This protein binds this small molecule.
Small molecule (SMILES): O=c1[nH]cnc2c(-n3cc(C4CCN(CC5CCC5)CC4)cn3)nccc12

Binding-site contacts:
Ligand atom C1 contacts residue ASN218 of chain 1.A at 3.8 Å.
Ligand atom C9 contacts residue DMS1 of chain 1.J at 3.7 Å.
Ligand atom C13 contacts residue TRP195 of chain 1.A at 3.4 Å (hydrophobic).
Ligand atom N contacts residue MN1 of chain 1.E at 2.1 Å.
Ligand atom C6 contacts residue TYR197 of chain 1.A at 3.3 Å (hydrophobic).
Ligand atom C7 contacts residue DMS1 of chain 1.F at 3.7 Å.
Ligand atom C2 contacts residue HIS208 of chain 1.A at 3.5 Å.
Ligand atom C1 contacts residue MN1 of chain 1.E at 3.2 Å.
Ligand atom C1 contacts residue HIS296 of chain 1.A at 3.6 Å.
Ligand atom C8 contacts residue DMS1 of chain 1.F at 3.8 Å.
Ligand atom N2 contacts residue TYR197 of chain 1.A at 3.5 Å.
Ligand atom C14 contacts residue DMS1 of chain 1.F at 3.4 Å.
Ligand atom N contacts residue HIS208 of chain 1.A at 3.2 Å (h-bond).
Ligand atom N4 contacts residue MN1 of chain 1.E at 1.9 Å.
Ligand atom C1 contacts residue PHE205 of chain 1.A at 3.6 Å (hydrophobic).
Ligand atom C9 contacts residue TYR197 of chain 1.A at 3.5 Å (hydrophobic).
Ligand atom C6 contacts residue TYR134 of chain 1.A at 3.8 Å (hydrophobic).
Ligand atom N1 contacts residue PHE205 of chain 1.A at 3.8 Å.
Ligand atom C7 contacts residue MN1 of chain 1.E at 3.0 Å.
Ligand atom C contacts residue PHE205 of chain 1.A at 3.4 Å (hydrophobic).
Ligand atom N3 contacts residue MN1 of chain 1.E at 2.7 Å.
Ligand atom C contacts residue TRP228 of chain 1.A at 3.5 Å (hydrophobic).
Ligand atom C4 contacts residue PHE205 of chain 1.A at 3.6 Å (hydrophobic).
Ligand atom O contacts residue TYR134 of chain 1.A at 3.2 Å (h-bond).
Ligand atom N2 contacts residue DMS1 of chain 1.J at 3.7 Å.
Ligand atom C5 contacts residue TYR134 of chain 1.A at 3.4 Å (hydrophobic).
Ligand atom N3 contacts residue HIS208 of chain 1.A at 3.2 Å (h-bond).
Ligand atom O contacts residue PHE205 of chain 1.A at 3.5 Å.
Ligand atom N4 contacts residue HIS208 of chain 1.A at 2.6 Å (h-bond).
Ligand atom N1 contacts residue TYR197 of chain 1.A at 3.6 Å.
Ligand atom C14 contacts residue TYR197 of chain 1.A at 3.7 Å (hydrophobic).
Ligand atom O contacts residue LYS226 of chain 1.A at 2.8 Å (salt-bridge).
Ligand atom C1 contacts residue TRP228 of chain 1.A at 3.4 Å (hydrophobic).
Ligand atom N1 contacts residue TYR134 of chain 1.A at 2.8 Å (h-bond).
Ligand atom N contacts residue HIS296 of chain 1.A at 3.4 Å (h-bond).
Ligand atom N4 contacts residue GLU210 of chain 1.A at 3.1 Å (salt-bridge).
Ligand atom C2 contacts residue MN1 of chain 1.E at 2.9 Å.
Ligand atom C5 contacts residue PHE205 of chain 1.A at 3.4 Å (hydrophobic).
Ligand atom C7 contacts residue HIS208 of chain 1.A at 3.4 Å.
Ligand atom C7 contacts residue GLU210 of chain 1.A at 3.1 Å.

Sequence of chain 1.A:
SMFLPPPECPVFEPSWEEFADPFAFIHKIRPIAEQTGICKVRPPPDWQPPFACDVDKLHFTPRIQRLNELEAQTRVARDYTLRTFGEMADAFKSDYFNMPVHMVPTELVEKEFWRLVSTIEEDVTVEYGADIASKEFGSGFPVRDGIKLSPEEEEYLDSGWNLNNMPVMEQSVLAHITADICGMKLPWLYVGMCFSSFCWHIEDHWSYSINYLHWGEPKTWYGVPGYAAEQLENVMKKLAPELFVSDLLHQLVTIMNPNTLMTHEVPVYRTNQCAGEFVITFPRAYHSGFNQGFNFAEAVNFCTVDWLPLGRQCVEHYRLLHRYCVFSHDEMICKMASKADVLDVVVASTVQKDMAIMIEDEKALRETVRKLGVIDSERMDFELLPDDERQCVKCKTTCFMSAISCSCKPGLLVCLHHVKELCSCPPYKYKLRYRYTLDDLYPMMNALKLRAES